Binding-site contacts:
Ligand atom O1X contacts residue SER136 of chain 1.A at 3.6 Å.
Ligand atom O5 contacts residue GLN165 of chain 1.A at 3.2 Å (h-bond).
Ligand atom O1 contacts residue ARG198 of chain 1.A at 4.1 Å.
Ligand atom C4 contacts residue HSX1 of chain 1.K at 4.1 Å.
Ligand atom O2X contacts residue TYR157 of chain 1.A at 2.6 Å (h-bond).
Ligand atom C4 contacts residue ARG202 of chain 1.A at 4.0 Å.
Ligand atom O2 contacts residue HSX1 of chain 1.K at 2.6 Å (h-bond).
Ligand atom P' contacts residue ARG202 of chain 1.A at 3.9 Å.
Ligand atom O2X contacts residue GLY137 of chain 1.A at 3.2 Å.
Ligand atom C2 contacts residue ILE200 of chain 1.A at 3.9 Å (hydrophobic).
Ligand atom O2 contacts residue ARG198 of chain 1.A at 2.8 Å (salt-bridge).
Ligand atom O2X contacts residue GLN165 of chain 1.A at 3.5 Å (h-bond).
Ligand atom C2 contacts residue HSX1 of chain 1.K at 3.5 Å.
Ligand atom C5 contacts residue GLN165 of chain 1.A at 3.9 Å.
Ligand atom O4 contacts residue ARG202 of chain 1.A at 3.0 Å (salt-bridge).
Ligand atom O1X contacts residue GLY137 of chain 1.A at 2.7 Å (h-bond).
Ligand atom O2X contacts residue ARG213 of chain 1.A at 2.5 Å (salt-bridge).
Ligand atom C3 contacts residue SER159 of chain 1.A at 3.7 Å.
Ligand atom O3X contacts residue ARG213 of chain 1.A at 2.7 Å (salt-bridge).
Ligand atom O2X contacts residue ARG202 of chain 1.A at 3.6 Å.
Ligand atom C1 contacts residue ARG198 of chain 1.A at 4.2 Å.
Ligand atom C1 contacts residue ARG217 of chain 1.A at 3.9 Å.
Ligand atom O3X contacts residue ARG202 of chain 1.A at 3.9 Å.
Ligand atom O1 contacts residue ARG217 of chain 1.A at 4.2 Å.
Ligand atom C3 contacts residue ARG202 of chain 1.A at 4.1 Å.
Ligand atom O3 contacts residue VAL163 of chain 1.A at 3.8 Å.
Ligand atom O5 contacts residue ARG202 of chain 1.A at 3.3 Å (salt-bridge).
Ligand atom C2 contacts residue ARG202 of chain 1.A at 4.0 Å.
Ligand atom C1 contacts residue ARG202 of chain 1.A at 3.3 Å.
Ligand atom O3 contacts residue GLN165 of chain 1.A at 4.1 Å.
Ligand atom P' contacts residue GLN165 of chain 1.A at 4.0 Å.
Ligand atom C2 contacts residue ARG198 of chain 1.A at 3.6 Å.
Ligand atom O1 contacts residue HSX1 of chain 1.K at 2.5 Å (h-bond).
Ligand atom P' contacts residue TYR157 of chain 1.A at 4.2 Å.
Ligand atom O3 contacts residue SER159 of chain 1.A at 2.5 Å (h-bond).
Ligand atom P' contacts residue GLY137 of chain 1.A at 3.6 Å.
Ligand atom C3 contacts residue GLN165 of chain 1.A at 3.6 Å.
Ligand atom O1X contacts residue ALA135 of chain 1.A at 4.0 Å.
Ligand atom P' contacts residue ARG213 of chain 1.A at 3.6 Å.
Ligand atom C1 contacts residue HSX1 of chain 1.K at 3.5 Å.

The protein below binds the small molecule below.
Small molecule (SMILES): O=P(O)(O)OC[C@H]1O[C@H](O)[C@H](O)[C@@H]1O

Sequence of chain 1.A:
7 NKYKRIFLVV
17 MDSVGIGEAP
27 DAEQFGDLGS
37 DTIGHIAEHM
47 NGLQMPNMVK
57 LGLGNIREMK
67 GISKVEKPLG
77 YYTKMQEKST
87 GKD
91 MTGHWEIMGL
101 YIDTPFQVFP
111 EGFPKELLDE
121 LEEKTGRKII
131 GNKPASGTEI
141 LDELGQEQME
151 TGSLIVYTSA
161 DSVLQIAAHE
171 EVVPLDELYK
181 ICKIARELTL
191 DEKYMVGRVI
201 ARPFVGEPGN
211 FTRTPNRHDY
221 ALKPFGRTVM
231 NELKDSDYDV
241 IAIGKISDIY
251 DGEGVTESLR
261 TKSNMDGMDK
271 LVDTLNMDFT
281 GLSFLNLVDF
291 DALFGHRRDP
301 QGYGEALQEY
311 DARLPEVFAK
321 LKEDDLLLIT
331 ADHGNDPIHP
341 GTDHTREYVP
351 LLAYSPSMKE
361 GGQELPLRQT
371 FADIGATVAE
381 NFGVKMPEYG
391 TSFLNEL